Sequence of chain 1.B:
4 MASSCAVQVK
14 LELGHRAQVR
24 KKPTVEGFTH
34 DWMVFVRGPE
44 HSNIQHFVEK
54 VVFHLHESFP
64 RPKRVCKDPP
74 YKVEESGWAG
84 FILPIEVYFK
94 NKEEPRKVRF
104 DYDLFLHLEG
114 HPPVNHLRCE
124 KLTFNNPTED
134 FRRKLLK

The small molecule below binds the protein below.
Small molecule (SMILES): C/C=C/C(=O)NCCCC[C@H](NC(=O)[C@H](CCCN=C(N)N)NC(=O)[C@H](C)NC(=O)[C@@H](NC(=O)[C@@H](N)CCC(N)=O)[C@@H](C)O)C(=O)N[C@H](C=O)CO

Binding-site contacts:
Ligand atom OH contacts residue GLY80 of chain 1.B at 3.6 Å.
Ligand atom CA contacts residue LEU109 of chain 1.B at 3.5 Å (hydrophobic).
Ligand atom NH2 contacts residue ASP106 of chain 1.B at 2.8 Å (salt-bridge).
Ligand atom NH2 contacts residue PHE108 of chain 1.B at 3.6 Å.
Ligand atom CX contacts residue PHE62 of chain 1.B at 3.6 Å (hydrophobic).
Ligand atom O contacts residue ALA82 of chain 1.B at 3.3 Å.
Ligand atom CY contacts residue PHE31 of chain 1.B at 3.7 Å (hydrophobic).
Ligand atom CY contacts residue PHE62 of chain 1.B at 3.3 Å (hydrophobic).
Ligand atom CD contacts residue HIS59 of chain 1.B at 3.4 Å.
Ligand atom CA contacts residue GLY83 of chain 1.B at 3.1 Å.
Ligand atom CX contacts residue SER61 of chain 1.B at 3.4 Å.
Ligand atom OH contacts residue TRP81 of chain 1.B at 3.4 Å (h-bond).
Ligand atom OE1 contacts residue PHE108 of chain 1.B at 3.4 Å.
Ligand atom CG2 contacts residue HIS110 of chain 1.B at 3.7 Å.
Ligand atom CE contacts residue ALA82 of chain 1.B at 3.5 Å (hydrophobic).
Ligand atom CH3 contacts residue PHE62 of chain 1.B at 3.5 Å (hydrophobic).
Ligand atom NZ contacts residue SER61 of chain 1.B at 3.1 Å (h-bond).
Ligand atom N contacts residue LEU109 of chain 1.B at 3.0 Å (h-bond).
Ligand atom CG contacts residue GLY83 of chain 1.B at 3.8 Å.
Ligand atom C contacts residue LEU109 of chain 1.B at 3.7 Å (hydrophobic).
Ligand atom OG1 contacts residue LEU109 of chain 1.B at 3.8 Å.
Ligand atom NH1 contacts residue PHE84 of chain 1.B at 3.6 Å.
Ligand atom OH contacts residue PHE62 of chain 1.B at 3.7 Å.
Ligand atom CG contacts residue GLY83 of chain 1.B at 3.5 Å.
Ligand atom CH contacts residue TRP81 of chain 1.B at 3.5 Å (hydrophobic).
Ligand atom NH1 contacts residue ASP106 of chain 1.B at 2.9 Å (salt-bridge).
Ligand atom NH1 contacts residue ILE85 of chain 1.B at 3.4 Å.
Ligand atom C contacts residue GLY83 of chain 1.B at 3.6 Å.
Ligand atom CB contacts residue GLY83 of chain 1.B at 3.2 Å.
Ligand atom CG contacts residue LEU109 of chain 1.B at 3.7 Å (hydrophobic).
Ligand atom CH3 contacts residue PHE31 of chain 1.B at 3.2 Å (hydrophobic).
Ligand atom CH contacts residue SER61 of chain 1.B at 3.7 Å.
Ligand atom O contacts residue PHE84 of chain 1.B at 3.8 Å.
Ligand atom NZ contacts residue TRP81 of chain 1.B at 3.7 Å.
Ligand atom CG2 contacts residue LEU109 of chain 1.B at 3.3 Å (hydrophobic).
Ligand atom CH contacts residue PHE62 of chain 1.B at 3.7 Å (hydrophobic).
Ligand atom N contacts residue GLY83 of chain 1.B at 3.1 Å (h-bond).
Ligand atom CB contacts residue HIS59 of chain 1.B at 3.3 Å.
Ligand atom CZ contacts residue ASP106 of chain 1.B at 3.2 Å.
Ligand atom O contacts residue GLY83 of chain 1.B at 3.1 Å (h-bond).